Binding-site contacts:
Ligand atom C2 contacts residue ASN70 of chain 60.B at 2.5 Å.
Ligand atom O7 contacts residue SER71 of chain 60.B at 4.4 Å.
Ligand atom O5 contacts residue ASN70 of chain 60.B at 2.4 Å (h-bond).
Ligand atom C7 contacts residue PRO31 of chain 60.B at 3.2 Å (hydrophobic).
Ligand atom C1 contacts residue ASN70 of chain 60.B at 1.4 Å.
Ligand atom C2 contacts residue PRO31 of chain 60.B at 4.0 Å (hydrophobic).
Ligand atom O6 contacts residue ARG33 of chain 60.B at 3.0 Å (salt-bridge).
Ligand atom C3 contacts residue PRO31 of chain 60.B at 4.1 Å (hydrophobic).
Ligand atom C6 contacts residue ARG33 of chain 60.B at 3.7 Å.
Ligand atom C8 contacts residue ASN70 of chain 60.B at 3.9 Å.
Ligand atom O7 contacts residue PRO31 of chain 60.B at 3.0 Å (h-bond).
Ligand atom N2 contacts residue ASN70 of chain 60.B at 2.9 Å (h-bond).
Ligand atom O3 contacts residue PRO31 of chain 60.B at 4.2 Å.
Ligand atom C5 contacts residue ASN70 of chain 60.B at 3.7 Å.
Ligand atom N2 contacts residue ASN32 of chain 60.B at 4.2 Å.
Ligand atom C1 contacts residue ARG33 of chain 60.B at 4.1 Å.
Ligand atom C3 contacts residue ASN70 of chain 60.B at 3.8 Å.
Ligand atom C4 contacts residue ASN70 of chain 60.B at 4.2 Å.
Ligand atom O5 contacts residue ARG33 of chain 60.B at 4.3 Å.
Ligand atom N2 contacts residue PRO31 of chain 60.B at 2.8 Å (h-bond).
Ligand atom O7 contacts residue ASN70 of chain 60.B at 3.5 Å (h-bond).
Ligand atom C5 contacts residue ARG33 of chain 60.B at 3.9 Å.
Ligand atom C7 contacts residue ASN70 of chain 60.B at 3.4 Å.

Sequence of chain 60.B:
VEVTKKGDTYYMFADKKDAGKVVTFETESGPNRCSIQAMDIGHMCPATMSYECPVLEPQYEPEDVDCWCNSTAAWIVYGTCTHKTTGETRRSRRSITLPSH

A protein and the small-molecule ligand that binds it are described below.
Small molecule (SMILES): CC(=O)N[C@@H]1[C@@H](O)[C@H](O)[C@@H](CO)O[C@H]1O